Binding-site contacts:
Ligand atom O7 contacts residue ASN1418 of chain 1.A at 3.8 Å.
Ligand atom N2 contacts residue ASN1418 of chain 1.A at 2.9 Å (h-bond).
Ligand atom C4 contacts residue ASN1418 of chain 1.A at 4.2 Å.
Ligand atom O5 contacts residue ASN1418 of chain 1.A at 2.4 Å (h-bond).
Ligand atom C1 contacts residue ASN1418 of chain 1.A at 1.4 Å.
Ligand atom C7 contacts residue ASN1418 of chain 1.A at 3.5 Å.
Ligand atom C5 contacts residue ASN1418 of chain 1.A at 3.7 Å.
Ligand atom C2 contacts residue ASN1418 of chain 1.A at 2.4 Å.
Ligand atom C3 contacts residue ASN1418 of chain 1.A at 3.8 Å.

Sequence of chain 1.A:
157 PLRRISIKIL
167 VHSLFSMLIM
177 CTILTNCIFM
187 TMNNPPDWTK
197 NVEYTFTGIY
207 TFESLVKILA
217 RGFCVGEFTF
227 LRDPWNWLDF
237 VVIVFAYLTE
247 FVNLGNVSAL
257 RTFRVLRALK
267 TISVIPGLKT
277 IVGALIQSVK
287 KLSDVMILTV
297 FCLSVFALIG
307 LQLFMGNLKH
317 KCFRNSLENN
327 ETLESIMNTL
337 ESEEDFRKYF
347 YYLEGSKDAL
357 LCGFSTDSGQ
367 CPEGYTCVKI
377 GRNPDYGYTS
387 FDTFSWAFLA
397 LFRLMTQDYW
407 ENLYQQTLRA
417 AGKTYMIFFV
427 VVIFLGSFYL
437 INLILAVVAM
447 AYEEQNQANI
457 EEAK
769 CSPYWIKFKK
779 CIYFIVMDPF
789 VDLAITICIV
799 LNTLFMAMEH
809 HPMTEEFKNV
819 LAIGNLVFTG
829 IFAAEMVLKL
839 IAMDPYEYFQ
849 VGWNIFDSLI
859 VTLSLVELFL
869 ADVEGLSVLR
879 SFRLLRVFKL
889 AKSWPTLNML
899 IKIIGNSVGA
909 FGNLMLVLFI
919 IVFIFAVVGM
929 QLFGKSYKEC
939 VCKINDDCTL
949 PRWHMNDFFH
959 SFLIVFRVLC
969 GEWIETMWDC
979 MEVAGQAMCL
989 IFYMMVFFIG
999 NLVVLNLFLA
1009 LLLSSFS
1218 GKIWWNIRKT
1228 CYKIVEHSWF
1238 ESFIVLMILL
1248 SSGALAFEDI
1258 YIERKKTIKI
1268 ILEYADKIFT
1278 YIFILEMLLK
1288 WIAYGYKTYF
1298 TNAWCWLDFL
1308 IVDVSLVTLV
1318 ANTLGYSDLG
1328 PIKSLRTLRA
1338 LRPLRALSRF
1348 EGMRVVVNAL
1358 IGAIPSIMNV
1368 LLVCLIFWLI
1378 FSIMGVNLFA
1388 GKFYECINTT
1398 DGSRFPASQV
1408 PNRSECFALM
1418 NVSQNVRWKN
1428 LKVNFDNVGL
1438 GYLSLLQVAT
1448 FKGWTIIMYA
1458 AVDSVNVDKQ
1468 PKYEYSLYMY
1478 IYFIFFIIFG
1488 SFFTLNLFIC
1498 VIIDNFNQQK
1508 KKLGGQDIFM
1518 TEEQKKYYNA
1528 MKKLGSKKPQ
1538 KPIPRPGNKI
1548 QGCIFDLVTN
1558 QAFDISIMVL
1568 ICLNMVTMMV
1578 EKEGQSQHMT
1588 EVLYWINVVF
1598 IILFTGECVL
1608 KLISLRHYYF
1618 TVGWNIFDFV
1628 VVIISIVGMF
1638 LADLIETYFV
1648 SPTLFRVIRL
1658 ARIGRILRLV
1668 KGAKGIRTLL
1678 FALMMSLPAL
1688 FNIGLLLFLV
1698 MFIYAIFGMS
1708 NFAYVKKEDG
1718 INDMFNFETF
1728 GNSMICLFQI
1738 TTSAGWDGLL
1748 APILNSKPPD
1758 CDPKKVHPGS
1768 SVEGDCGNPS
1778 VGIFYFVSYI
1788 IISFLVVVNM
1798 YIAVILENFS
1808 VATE

This protein binds this small molecule.
Small molecule (SMILES): CC(=O)N[C@@H]1[C@@H](O)[C@H](O)[C@@H](CO)O[C@H]1O